Sequence of chain 2.A:
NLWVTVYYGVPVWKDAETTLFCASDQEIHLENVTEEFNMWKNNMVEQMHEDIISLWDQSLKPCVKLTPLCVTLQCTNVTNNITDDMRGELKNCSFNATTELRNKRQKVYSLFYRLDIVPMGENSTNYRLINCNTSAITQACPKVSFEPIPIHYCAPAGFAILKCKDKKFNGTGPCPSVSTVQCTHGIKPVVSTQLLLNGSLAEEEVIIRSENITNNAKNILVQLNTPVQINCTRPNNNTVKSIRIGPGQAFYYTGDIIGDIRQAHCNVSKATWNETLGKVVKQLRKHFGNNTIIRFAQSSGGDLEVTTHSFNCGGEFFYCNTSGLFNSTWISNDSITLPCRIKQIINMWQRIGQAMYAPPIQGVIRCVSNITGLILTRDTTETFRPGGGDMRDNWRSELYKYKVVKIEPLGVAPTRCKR

Sequence of chain 1.A:
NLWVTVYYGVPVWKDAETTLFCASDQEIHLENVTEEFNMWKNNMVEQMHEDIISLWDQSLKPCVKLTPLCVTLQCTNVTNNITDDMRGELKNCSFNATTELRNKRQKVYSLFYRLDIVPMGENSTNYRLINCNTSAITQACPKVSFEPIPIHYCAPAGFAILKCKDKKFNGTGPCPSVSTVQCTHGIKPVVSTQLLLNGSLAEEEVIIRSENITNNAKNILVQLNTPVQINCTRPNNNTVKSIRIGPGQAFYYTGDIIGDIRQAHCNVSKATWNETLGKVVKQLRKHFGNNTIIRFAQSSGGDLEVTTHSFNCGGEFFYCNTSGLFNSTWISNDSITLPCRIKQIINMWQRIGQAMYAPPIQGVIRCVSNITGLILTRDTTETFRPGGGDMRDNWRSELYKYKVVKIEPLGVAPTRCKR

A small-molecule ligand and the protein it binds are described below.
Small molecule (SMILES): CC(=O)N[C@@H]1[C@@H](O)[C@H](O)[C@@H](CO)O[C@H]1O

Binding-site contacts:
Ligand atom C2 contacts residue ASN153 of chain 2.A at 2.5 Å.
Ligand atom O7 contacts residue ASN160 of chain 1.A at 4.2 Å.
Ligand atom C4 contacts residue ASN153 of chain 2.A at 4.3 Å.
Ligand atom C8 contacts residue PHE152 of chain 2.A at 4.0 Å (hydrophobic).
Ligand atom C7 contacts residue ASN153 of chain 2.A at 3.7 Å.
Ligand atom O7 contacts residue ASN153 of chain 2.A at 4.1 Å.
Ligand atom O7 contacts residue GLN131 of chain 2.A at 3.9 Å.
Ligand atom C3 contacts residue ASN153 of chain 2.A at 3.9 Å.
Ligand atom C7 contacts residue THR129 of chain 2.A at 4.1 Å.
Ligand atom O7 contacts residue THR129 of chain 2.A at 3.3 Å (h-bond).
Ligand atom C5 contacts residue ASN153 of chain 2.A at 3.8 Å.
Ligand atom C8 contacts residue LEU130 of chain 2.A at 4.2 Å (hydrophobic).
Ligand atom C8 contacts residue SER151 of chain 2.A at 3.4 Å.
Ligand atom C8 contacts residue GLN131 of chain 2.A at 3.6 Å.
Ligand atom C7 contacts residue GLN131 of chain 2.A at 3.8 Å.
Ligand atom C3 contacts residue GLN131 of chain 2.A at 4.4 Å.
Ligand atom C8 contacts residue THR129 of chain 2.A at 3.2 Å.
Ligand atom N2 contacts residue GLN131 of chain 2.A at 4.0 Å.
Ligand atom O5 contacts residue ASN153 of chain 2.A at 2.4 Å (h-bond).
Ligand atom N2 contacts residue ASN153 of chain 2.A at 2.9 Å (h-bond).
Ligand atom C1 contacts residue ASN153 of chain 2.A at 1.5 Å.
Ligand atom O3 contacts residue GLN131 of chain 2.A at 3.2 Å (h-bond).